Sequence of chain 2.A:
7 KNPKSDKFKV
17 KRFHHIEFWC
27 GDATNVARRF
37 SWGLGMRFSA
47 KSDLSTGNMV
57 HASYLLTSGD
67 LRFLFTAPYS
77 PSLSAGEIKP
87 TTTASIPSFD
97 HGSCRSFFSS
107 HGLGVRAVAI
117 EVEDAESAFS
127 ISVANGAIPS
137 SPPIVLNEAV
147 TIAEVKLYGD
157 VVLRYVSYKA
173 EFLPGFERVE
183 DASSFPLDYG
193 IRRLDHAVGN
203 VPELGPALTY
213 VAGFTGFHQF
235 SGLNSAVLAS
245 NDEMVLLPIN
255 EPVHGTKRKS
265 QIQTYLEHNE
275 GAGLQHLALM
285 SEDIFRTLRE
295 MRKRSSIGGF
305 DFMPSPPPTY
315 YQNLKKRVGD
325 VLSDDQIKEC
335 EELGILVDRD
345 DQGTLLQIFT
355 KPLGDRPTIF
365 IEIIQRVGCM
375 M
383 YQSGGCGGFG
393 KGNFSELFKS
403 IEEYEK

Binding-site contacts:
Ligand atom C18 contacts residue PRO252 of chain 2.A at 3.8 Å (hydrophobic).
Ligand atom O8 contacts residue PHE391 of chain 2.A at 3.7 Å.
Ligand atom C5 contacts residue GLY392 of chain 2.A at 3.7 Å.
Ligand atom N16 contacts residue VAL200 of chain 2.A at 3.7 Å.
Ligand atom C12 contacts residue ASN395 of chain 2.A at 4.0 Å.
Ligand atom C2 contacts residue CO1 of chain 2.B at 3.2 Å.
Ligand atom O8 contacts residue PHE353 of chain 2.A at 3.5 Å.
Ligand atom C19 contacts residue SER239 of chain 2.A at 3.2 Å.
Ligand atom C10 contacts residue PHE396 of chain 2.A at 3.4 Å (hydrophobic).
Ligand atom C19 contacts residue PRO252 of chain 2.A at 3.4 Å (hydrophobic).
Ligand atom C6 contacts residue PHE391 of chain 2.A at 3.4 Å (hydrophobic).
Ligand atom O8 contacts residue HIS280 of chain 2.A at 3.3 Å (h-bond).
Ligand atom C2 contacts residue PHE391 of chain 2.A at 3.6 Å (hydrophobic).
Ligand atom C18 contacts residue PHE391 of chain 2.A at 3.7 Å (hydrophobic).
Ligand atom C2 contacts residue HIS280 of chain 2.A at 4.0 Å.
Ligand atom C3 contacts residue PHE353 of chain 2.A at 3.6 Å (hydrophobic).
Ligand atom C1 contacts residue PHE391 of chain 2.A at 3.5 Å (hydrophobic).
Ligand atom C4 contacts residue PHE391 of chain 2.A at 3.7 Å (hydrophobic).
Ligand atom C15 contacts residue LEU340 of chain 2.A at 3.6 Å (hydrophobic).
Ligand atom C12 contacts residue GLY392 of chain 2.A at 3.9 Å.
Ligand atom C17 contacts residue ASN254 of chain 2.A at 3.6 Å.
Ligand atom C5 contacts residue LYS393 of chain 2.A at 3.8 Å.
Ligand atom C17 contacts residue SER239 of chain 2.A at 3.1 Å.
Ligand atom C5 contacts residue PHE396 of chain 2.A at 3.8 Å (hydrophobic).
Ligand atom O8 contacts residue CO1 of chain 2.B at 2.0 Å.
Ligand atom O7 contacts residue PHE391 of chain 2.A at 4.0 Å.
Ligand atom N16 contacts residue HIS280 of chain 2.A at 3.4 Å.
Ligand atom C9 contacts residue CO1 of chain 2.B at 3.2 Å.
Ligand atom C5 contacts residue PHE391 of chain 2.A at 3.4 Å (hydrophobic).
Ligand atom C12 contacts residue GLN351 of chain 2.A at 3.3 Å.
Ligand atom N16 contacts residue PHE391 of chain 2.A at 4.0 Å.
Ligand atom C19 contacts residue VAL200 of chain 2.A at 3.5 Å (hydrophobic).
Ligand atom C12 contacts residue PHE353 of chain 2.A at 3.4 Å (hydrophobic).
Ligand atom O8 contacts residue GLU366 of chain 2.A at 3.1 Å (salt-bridge).
Ligand atom C1 contacts residue CO1 of chain 2.B at 3.6 Å.
Ligand atom N16 contacts residue HIS198 of chain 2.A at 3.2 Å (h-bond).
Ligand atom C19 contacts residue ASN254 of chain 2.A at 2.9 Å.
Ligand atom C9 contacts residue PHE391 of chain 2.A at 3.7 Å (hydrophobic).
Ligand atom N16 contacts residue CO1 of chain 2.B at 2.2 Å.
Ligand atom C15 contacts residue PHE353 of chain 2.A at 4.1 Å (hydrophobic).

The small molecule below binds the protein below.
Small molecule (SMILES): [H]/N=C(\CCC)C1=C(O)C[C@@H](C[C@@H](C)SCC)CC1=O